Binding-site contacts:
Ligand atom O1 contacts residue TRP21 of chain 1.A at 3.4 Å.
Ligand atom O contacts residue TRP10 of chain 1.A at 3.6 Å.
Ligand atom O1 contacts residue ASN16 of chain 1.A at 3.4 Å (h-bond).
Ligand atom C contacts residue ASP24 of chain 1.A at 3.7 Å.
Ligand atom F2 contacts residue LYS23 of chain 1.A at 4.4 Å.
Ligand atom S contacts residue ASP24 of chain 1.A at 3.5 Å (salt-bridge).
Ligand atom N contacts residue HIS20 of chain 1.A at 3.0 Å (h-bond).
Ligand atom C5 contacts residue HIS20 of chain 1.A at 4.4 Å.
Ligand atom O contacts residue ASP24 of chain 1.A at 3.5 Å (salt-bridge).
Ligand atom C5 contacts residue ASN16 of chain 1.A at 4.5 Å.
Ligand atom O1 contacts residue HIS20 of chain 1.A at 3.7 Å.
Ligand atom O contacts residue HIS9 of chain 1.A at 4.5 Å.
Ligand atom C5 contacts residue ASP24 of chain 1.A at 4.3 Å.
Ligand atom S contacts residue HIS20 of chain 1.A at 4.1 Å.
Ligand atom C1 contacts residue TRP10 of chain 1.A at 4.4 Å (hydrophobic).
Ligand atom S contacts residue TRP21 of chain 1.A at 4.3 Å.
Ligand atom F3 contacts residue HIS15 of chain 1.A at 3.9 Å.
Ligand atom F1 contacts residue HIS9 of chain 1.A at 3.3 Å.
Ligand atom C4 contacts residue HIS15 of chain 1.A at 3.9 Å.
Ligand atom C1 contacts residue HIS9 of chain 1.A at 3.9 Å.
Ligand atom O1 contacts residue TRP10 of chain 1.A at 4.0 Å.
Ligand atom C5 contacts residue HIS15 of chain 1.A at 4.2 Å.
Ligand atom F contacts residue TRP10 of chain 1.A at 3.7 Å.
Ligand atom C1 contacts residue ASP24 of chain 1.A at 4.0 Å.
Ligand atom F3 contacts residue LYS23 of chain 1.A at 3.7 Å.
Ligand atom C2 contacts residue HIS9 of chain 1.A at 4.1 Å.
Ligand atom F2 contacts residue HIS15 of chain 1.A at 3.4 Å.
Ligand atom N contacts residue ASP24 of chain 1.A at 2.7 Å (salt-bridge).
Ligand atom N contacts residue LYS23 of chain 1.A at 4.3 Å.
Ligand atom F contacts residue ASP24 of chain 1.A at 4.0 Å.
Ligand atom S contacts residue TRP10 of chain 1.A at 4.2 Å.
Ligand atom N contacts residue TRP21 of chain 1.A at 3.8 Å.
Ligand atom O contacts residue PHE25 of chain 1.A at 3.9 Å.
Ligand atom F contacts residue HIS9 of chain 1.A at 3.4 Å.
Ligand atom F3 contacts residue HIS20 of chain 1.A at 3.2 Å.
Ligand atom F3 contacts residue ASN16 of chain 1.A at 4.3 Å.

This small molecule binds to this protein.
Small molecule (SMILES): NS(=O)(=O)c1c(F)c(F)cc(F)c1F

Sequence of chain 1.A:
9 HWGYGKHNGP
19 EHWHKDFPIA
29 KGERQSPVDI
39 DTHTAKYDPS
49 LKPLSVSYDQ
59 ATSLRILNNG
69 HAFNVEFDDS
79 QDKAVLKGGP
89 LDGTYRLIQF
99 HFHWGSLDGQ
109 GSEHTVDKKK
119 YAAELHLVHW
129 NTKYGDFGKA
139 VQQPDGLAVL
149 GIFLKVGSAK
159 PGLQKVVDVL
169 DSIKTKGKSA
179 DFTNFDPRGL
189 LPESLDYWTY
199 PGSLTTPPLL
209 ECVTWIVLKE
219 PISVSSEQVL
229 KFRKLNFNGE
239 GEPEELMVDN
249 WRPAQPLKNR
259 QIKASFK